Sequence of chain 1.A:
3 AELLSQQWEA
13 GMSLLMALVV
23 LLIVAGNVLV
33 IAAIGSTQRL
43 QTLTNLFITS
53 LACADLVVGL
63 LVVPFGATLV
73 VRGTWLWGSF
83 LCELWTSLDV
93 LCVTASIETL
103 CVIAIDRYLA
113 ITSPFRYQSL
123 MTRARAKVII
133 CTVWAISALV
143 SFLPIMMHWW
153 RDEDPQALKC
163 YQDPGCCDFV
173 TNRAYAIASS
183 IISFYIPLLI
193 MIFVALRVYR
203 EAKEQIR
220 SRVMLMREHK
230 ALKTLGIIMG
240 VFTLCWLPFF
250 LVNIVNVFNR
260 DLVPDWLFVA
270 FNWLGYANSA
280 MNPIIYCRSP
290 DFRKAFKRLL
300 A

A protein and the small-molecule ligand that binds it are described below.
Small molecule (SMILES): CCCCCCCCCC(=O)N(CCO)C[C@@H](O)[C@@H](O)[C@@H](O)[C@@H](O)CO

Binding-site contacts:
Ligand atom O49 contacts residue GLU155 of chain 1.A at 4.2 Å.
Ligand atom O49 contacts residue ASN174 of chain 1.A at 3.7 Å.
Ligand atom O47 contacts residue GLU155 of chain 1.A at 3.9 Å.
Ligand atom C42 contacts residue GLU155 of chain 1.A at 4.3 Å.
Ligand atom C41 contacts residue GLU155 of chain 1.A at 3.7 Å.
Ligand atom C60 contacts residue TRP151 of chain 1.A at 3.3 Å (hydrophobic).
Ligand atom C0 contacts residue VAL142 of chain 1.A at 3.8 Å (hydrophobic).
Ligand atom C9 contacts residue TRP151 of chain 1.A at 4.2 Å (hydrophobic).
Ligand atom O53 contacts residue GLU155 of chain 1.A at 3.9 Å.
Ligand atom O63 contacts residue HIS150 of chain 1.A at 3.7 Å.
Ligand atom O34 contacts residue ASN174 of chain 1.A at 4.1 Å.
Ligand atom C60 contacts residue ARG153 of chain 1.A at 4.1 Å.
Ligand atom C60 contacts residue HIS150 of chain 1.A at 4.4 Å.
Ligand atom N33 contacts residue ASN174 of chain 1.A at 4.3 Å.
Ligand atom C9 contacts residue TYR177 of chain 1.A at 4.5 Å (hydrophobic).
Ligand atom C1 contacts residue TYR177 of chain 1.A at 3.9 Å (hydrophobic).
Ligand atom C0 contacts residue ILE184 of chain 1.A at 4.3 Å (hydrophobic).
Ligand atom C18 contacts residue TRP151 of chain 1.A at 4.1 Å (hydrophobic).
Ligand atom O51 contacts residue GLU155 of chain 1.A at 4.2 Å.
Ligand atom C12 contacts residue TYR177 of chain 1.A at 3.9 Å (hydrophobic).
Ligand atom O47 contacts residue ASN174 of chain 1.A at 4.4 Å.
Ligand atom C30 contacts residue ALA176 of chain 1.A at 4.4 Å (hydrophobic).
Ligand atom C60 contacts residue ASN174 of chain 1.A at 3.6 Å.
Ligand atom O49 contacts residue ASP154 of chain 1.A at 3.1 Å (salt-bridge).
Ligand atom C1 contacts residue PRO146 of chain 1.A at 3.9 Å (hydrophobic).
Ligand atom C30 contacts residue ASN174 of chain 1.A at 4.3 Å.
Ligand atom C9 contacts residue ALA180 of chain 1.A at 4.5 Å (hydrophobic).
Ligand atom C9 contacts residue PRO146 of chain 1.A at 4.2 Å (hydrophobic).
Ligand atom O63 contacts residue TRP151 of chain 1.A at 3.7 Å.
Ligand atom C15 contacts residue TRP151 of chain 1.A at 3.9 Å (hydrophobic).
Ligand atom C18 contacts residue TYR177 of chain 1.A at 4.5 Å (hydrophobic).
Ligand atom C21 contacts residue TRP151 of chain 1.A at 3.8 Å (hydrophobic).
Ligand atom C12 contacts residue ALA180 of chain 1.A at 3.9 Å (hydrophobic).
Ligand atom C24 contacts residue ALA176 of chain 1.A at 4.4 Å (hydrophobic).
Ligand atom O34 contacts residue ALA176 of chain 1.A at 3.4 Å.
Ligand atom C40 contacts residue ASN174 of chain 1.A at 4.2 Å.
Ligand atom C37 contacts residue ASN174 of chain 1.A at 4.0 Å.
Ligand atom C0 contacts residue PRO146 of chain 1.A at 3.9 Å (hydrophobic).
Ligand atom C27 contacts residue TRP151 of chain 1.A at 3.9 Å (hydrophobic).
Ligand atom O47 contacts residue ARG153 of chain 1.A at 4.0 Å.